A small-molecule ligand and the protein it binds are described below.
Small molecule (SMILES): O=C(O)[C@@](O)(COP(=O)(O)O)[C@H](O)[C@H](O)COP(=O)(O)O

Sequence of chain 1.D:
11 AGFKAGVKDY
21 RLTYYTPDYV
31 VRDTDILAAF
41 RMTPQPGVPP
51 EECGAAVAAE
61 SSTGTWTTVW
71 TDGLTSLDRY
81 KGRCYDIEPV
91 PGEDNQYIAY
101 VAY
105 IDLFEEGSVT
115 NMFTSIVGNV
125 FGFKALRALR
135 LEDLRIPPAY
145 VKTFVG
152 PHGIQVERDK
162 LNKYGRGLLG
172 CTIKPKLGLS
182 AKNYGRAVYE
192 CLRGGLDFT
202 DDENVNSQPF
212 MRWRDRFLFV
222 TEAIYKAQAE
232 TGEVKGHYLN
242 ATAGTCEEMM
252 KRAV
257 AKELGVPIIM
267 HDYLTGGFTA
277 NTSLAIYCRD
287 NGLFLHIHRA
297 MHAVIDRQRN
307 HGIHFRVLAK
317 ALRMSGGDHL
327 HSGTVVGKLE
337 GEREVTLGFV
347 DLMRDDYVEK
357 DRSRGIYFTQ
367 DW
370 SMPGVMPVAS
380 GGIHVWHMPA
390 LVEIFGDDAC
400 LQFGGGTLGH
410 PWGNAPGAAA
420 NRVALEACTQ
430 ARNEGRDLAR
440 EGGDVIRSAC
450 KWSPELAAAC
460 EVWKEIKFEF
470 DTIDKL

Sequence of chain 1.I:
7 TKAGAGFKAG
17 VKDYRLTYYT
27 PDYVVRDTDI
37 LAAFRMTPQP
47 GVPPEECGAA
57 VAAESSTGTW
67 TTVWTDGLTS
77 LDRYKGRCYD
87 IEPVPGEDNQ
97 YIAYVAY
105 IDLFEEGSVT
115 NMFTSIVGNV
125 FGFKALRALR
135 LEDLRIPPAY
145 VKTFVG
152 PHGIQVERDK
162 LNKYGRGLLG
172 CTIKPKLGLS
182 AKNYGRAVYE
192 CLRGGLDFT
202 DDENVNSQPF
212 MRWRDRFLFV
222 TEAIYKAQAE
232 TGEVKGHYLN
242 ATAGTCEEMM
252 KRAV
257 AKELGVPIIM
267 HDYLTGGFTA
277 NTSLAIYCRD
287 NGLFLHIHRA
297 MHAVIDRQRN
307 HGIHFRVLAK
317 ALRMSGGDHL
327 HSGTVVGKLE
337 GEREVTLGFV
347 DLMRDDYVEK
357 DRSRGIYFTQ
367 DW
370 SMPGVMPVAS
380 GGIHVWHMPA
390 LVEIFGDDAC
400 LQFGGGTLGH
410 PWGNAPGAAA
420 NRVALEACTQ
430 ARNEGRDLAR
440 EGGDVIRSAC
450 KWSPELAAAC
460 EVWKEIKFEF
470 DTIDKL

Binding-site contacts:
Ligand atom O3 contacts residue HIS294 of chain 1.D at 2.9 Å (h-bond).
Ligand atom O6 contacts residue LYS175 of chain 1.D at 3.3 Å (salt-bridge).
Ligand atom O2P contacts residue GLY403 of chain 1.D at 2.8 Å (h-bond).
Ligand atom P1 contacts residue THR65 of chain 1.I at 3.4 Å.
Ligand atom O2 contacts residue KCX201 of chain 1.D at 3.2 Å (h-bond).
Ligand atom O3P contacts residue GLY380 of chain 1.D at 3.2 Å.
Ligand atom O1 contacts residue LYS175 of chain 1.D at 3.2 Å (salt-bridge).
Ligand atom O2 contacts residue LYS175 of chain 1.D at 2.9 Å (salt-bridge).
Ligand atom O3P contacts residue LYS334 of chain 1.D at 2.9 Å (salt-bridge).
Ligand atom O6 contacts residue ASN123 of chain 1.I at 2.9 Å (h-bond).
Ligand atom O6 contacts residue ASP203 of chain 1.D at 3.0 Å (salt-bridge).
Ligand atom O5P contacts residue SER379 of chain 1.D at 3.4 Å (h-bond).
Ligand atom O3P contacts residue GLY381 of chain 1.D at 2.8 Å (h-bond).
Ligand atom O3 contacts residue MG1 of chain 1.HA at 2.1 Å.
Ligand atom O3 contacts residue GLU204 of chain 1.D at 2.9 Å (salt-bridge).
Ligand atom O1P contacts residue GLY404 of chain 1.D at 2.8 Å (h-bond).
Ligand atom O2 contacts residue ASP203 of chain 1.D at 3.4 Å (salt-bridge).
Ligand atom O5 contacts residue LEU335 of chain 1.D at 3.4 Å.
Ligand atom O4P contacts residue ARG295 of chain 1.D at 2.8 Å (salt-bridge).
Ligand atom O7 contacts residue LYS334 of chain 1.D at 2.8 Å (salt-bridge).
Ligand atom O6 contacts residue LYS177 of chain 1.D at 2.7 Å (salt-bridge).
Ligand atom O1P contacts residue THR65 of chain 1.I at 2.5 Å (h-bond).
Ligand atom O1P contacts residue LYS175 of chain 1.D at 3.5 Å.
Ligand atom C3 contacts residue MG1 of chain 1.HA at 3.0 Å.
Ligand atom O4 contacts residue SER379 of chain 1.D at 2.8 Å (h-bond).
Ligand atom O6 contacts residue GLU204 of chain 1.D at 3.1 Å (salt-bridge).
Ligand atom C contacts residue LYS175 of chain 1.D at 3.4 Å.
Ligand atom O7 contacts residue GLU60 of chain 1.I at 3.3 Å (salt-bridge).
Ligand atom O6P contacts residue ARG295 of chain 1.D at 3.0 Å (salt-bridge).
Ligand atom O4 contacts residue GLY380 of chain 1.D at 3.3 Å (h-bond).
Ligand atom C contacts residue MG1 of chain 1.HA at 2.9 Å.
Ligand atom O3P contacts residue TRP66 of chain 1.I at 3.3 Å.
Ligand atom O5P contacts residue HIS327 of chain 1.D at 2.7 Å (h-bond).
Ligand atom C2 contacts residue MG1 of chain 1.HA at 2.9 Å.
Ligand atom O2 contacts residue THR173 of chain 1.D at 2.8 Å (h-bond).
Ligand atom O6 contacts residue MG1 of chain 1.HA at 2.2 Å.
Ligand atom O2 contacts residue MG1 of chain 1.HA at 2.3 Å.
Ligand atom O3 contacts residue KCX201 of chain 1.D at 2.6 Å (h-bond).
Ligand atom C3 contacts residue KCX201 of chain 1.D at 3.1 Å.
Ligand atom O3P contacts residue THR65 of chain 1.I at 3.5 Å (h-bond).